Binding-site contacts:
Ligand atom C7 contacts residue ARG412 of chain 1.C at 4.4 Å.
Ligand atom C8 contacts residue ARG412 of chain 1.C at 3.4 Å.
Ligand atom O7 contacts residue ASN301 of chain 1.C at 2.9 Å (h-bond).
Ligand atom N2 contacts residue HIS299 of chain 1.C at 4.3 Å.
Ligand atom C8 contacts residue THR267 of chain 1.C at 3.7 Å.
Ligand atom C8 contacts residue ASN301 of chain 1.C at 4.3 Å.
Ligand atom C5 contacts residue THR383 of chain 1.C at 3.7 Å.
Ligand atom C3 contacts residue ASN301 of chain 1.C at 3.8 Å.
Ligand atom C4 contacts residue ASN301 of chain 1.C at 4.2 Å.
Ligand atom C6 contacts residue SER381 of chain 1.C at 4.5 Å.
Ligand atom C5 contacts residue ASN301 of chain 1.C at 3.7 Å.
Ligand atom C1 contacts residue ASN301 of chain 1.C at 1.4 Å.
Ligand atom C7 contacts residue ASN301 of chain 1.C at 3.1 Å.
Ligand atom O5 contacts residue ASN301 of chain 1.C at 2.4 Å (h-bond).
Ligand atom C2 contacts residue ASN301 of chain 1.C at 2.5 Å.
Ligand atom O5 contacts residue THR383 of chain 1.C at 4.1 Å.
Ligand atom C1 contacts residue SER381 of chain 1.C at 3.7 Å.
Ligand atom O5 contacts residue SER381 of chain 1.C at 3.2 Å (h-bond).
Ligand atom C6 contacts residue THR383 of chain 1.C at 3.8 Å.
Ligand atom C5 contacts residue SER381 of chain 1.C at 4.4 Å.
Ligand atom N2 contacts residue ASN301 of chain 1.C at 2.9 Å (h-bond).

The protein below binds the small molecule below.
Small molecule (SMILES): CC(=O)N[C@H]1[C@H](O[C@H]2[C@H](O)[C@@H](NC(C)=O)CO[C@@H]2CO)O[C@H](CO)[C@@H](O)[C@@H]1O

Sequence of chain 1.C:
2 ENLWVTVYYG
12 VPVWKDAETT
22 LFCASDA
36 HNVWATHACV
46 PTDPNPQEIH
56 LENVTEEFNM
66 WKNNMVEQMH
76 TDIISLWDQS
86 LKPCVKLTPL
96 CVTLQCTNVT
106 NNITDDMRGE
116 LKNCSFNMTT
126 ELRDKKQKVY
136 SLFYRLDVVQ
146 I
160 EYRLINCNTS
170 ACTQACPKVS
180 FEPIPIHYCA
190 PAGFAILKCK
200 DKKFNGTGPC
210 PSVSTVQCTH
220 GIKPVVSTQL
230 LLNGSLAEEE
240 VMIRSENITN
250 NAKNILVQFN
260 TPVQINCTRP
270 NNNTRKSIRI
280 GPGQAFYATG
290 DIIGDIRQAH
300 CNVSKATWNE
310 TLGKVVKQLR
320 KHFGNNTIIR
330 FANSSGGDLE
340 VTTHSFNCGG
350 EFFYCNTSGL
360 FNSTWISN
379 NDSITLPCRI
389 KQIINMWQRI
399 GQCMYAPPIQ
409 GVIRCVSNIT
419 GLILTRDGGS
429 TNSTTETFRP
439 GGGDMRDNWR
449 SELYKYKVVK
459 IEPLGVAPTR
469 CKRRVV